Binding-site contacts:
Ligand atom O contacts residue HIS225 of chain 1.B at 3.8 Å.
Ligand atom C contacts residue CYS221 of chain 1.B at 2.8 Å (hydrophobic).
Ligand atom CB contacts residue HIS310 of chain 1.B at 4.2 Å.
Ligand atom CB contacts residue HIS92 of chain 1.B at 4.1 Å.
Ligand atom OXT contacts residue CYS221 of chain 1.B at 3.4 Å.
Ligand atom O contacts residue CYS221 of chain 1.B at 3.4 Å (h-bond).
Ligand atom OXT contacts residue PHE309 of chain 1.B at 4.4 Å.
Ligand atom C contacts residue HIS225 of chain 1.B at 4.2 Å.
Ligand atom O contacts residue SER311 of chain 1.B at 2.8 Å (h-bond).
Ligand atom O3 contacts residue GLY286 of chain 1.B at 2.9 Å.
Ligand atom CA contacts residue HIS310 of chain 1.B at 3.4 Å.
Ligand atom CA contacts residue CYS221 of chain 1.B at 2.2 Å (hydrophobic).
Ligand atom C contacts residue HIS310 of chain 1.B at 3.5 Å.
Ligand atom OXT contacts residue SER311 of chain 1.B at 2.8 Å (h-bond).
Ligand atom C contacts residue SER311 of chain 1.B at 3.7 Å.
Ligand atom O contacts residue HIS92 of chain 1.B at 3.5 Å.
Ligand atom OXT contacts residue GLY286 of chain 1.B at 4.2 Å.
Ligand atom CA contacts residue ALA287 of chain 1.B at 3.6 Å (hydrophobic).
Ligand atom O3 contacts residue CYS221 of chain 1.B at 2.8 Å (h-bond).
Ligand atom CB contacts residue CYS221 of chain 1.B at 2.7 Å (hydrophobic).
Ligand atom CA contacts residue GLY286 of chain 1.B at 4.0 Å.
Ligand atom OXT contacts residue MET326 of chain 1.B at 4.2 Å.
Ligand atom CB contacts residue LEU288 of chain 1.B at 4.3 Å (hydrophobic).
Ligand atom O3 contacts residue ALA287 of chain 1.B at 2.8 Å (h-bond).
Ligand atom OXT contacts residue HIS310 of chain 1.B at 3.1 Å (h-bond).
Ligand atom CB contacts residue ALA287 of chain 1.B at 3.4 Å (hydrophobic).
Ligand atom C contacts residue HIS92 of chain 1.B at 4.5 Å.
Ligand atom O3 contacts residue HIS310 of chain 1.B at 2.8 Å (h-bond).
Ligand atom O contacts residue HIS310 of chain 1.B at 4.5 Å.

The small molecule below binds the protein below.
Small molecule (SMILES): CC(=O)C(=O)O

Sequence of chain 1.B:
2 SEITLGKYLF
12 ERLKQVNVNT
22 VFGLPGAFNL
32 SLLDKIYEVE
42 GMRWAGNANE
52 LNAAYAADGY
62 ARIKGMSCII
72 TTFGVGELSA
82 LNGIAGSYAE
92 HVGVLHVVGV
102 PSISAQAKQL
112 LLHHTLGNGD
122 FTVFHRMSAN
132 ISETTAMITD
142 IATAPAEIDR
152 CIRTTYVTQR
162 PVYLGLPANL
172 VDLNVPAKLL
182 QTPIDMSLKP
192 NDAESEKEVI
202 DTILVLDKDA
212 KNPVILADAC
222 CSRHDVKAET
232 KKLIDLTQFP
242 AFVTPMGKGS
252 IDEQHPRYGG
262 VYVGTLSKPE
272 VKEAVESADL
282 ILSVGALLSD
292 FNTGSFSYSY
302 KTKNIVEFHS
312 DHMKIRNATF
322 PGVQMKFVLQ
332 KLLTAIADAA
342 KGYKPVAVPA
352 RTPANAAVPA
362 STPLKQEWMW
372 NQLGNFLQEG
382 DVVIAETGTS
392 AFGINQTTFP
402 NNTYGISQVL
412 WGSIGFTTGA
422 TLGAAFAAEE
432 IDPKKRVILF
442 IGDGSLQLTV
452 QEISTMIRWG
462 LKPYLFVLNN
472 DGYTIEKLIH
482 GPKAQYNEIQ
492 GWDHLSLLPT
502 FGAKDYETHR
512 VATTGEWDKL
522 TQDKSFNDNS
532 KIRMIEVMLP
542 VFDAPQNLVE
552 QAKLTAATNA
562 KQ